Binding-site contacts:
Ligand atom O5 contacts residue ASN15 of chain 1.G at 2.4 Å (h-bond).
Ligand atom C3 contacts residue ASN15 of chain 1.G at 3.7 Å.
Ligand atom O6 contacts residue ASN15 of chain 1.G at 3.5 Å (h-bond).
Ligand atom C4 contacts residue ASN15 of chain 1.G at 4.1 Å.
Ligand atom C2 contacts residue ASN15 of chain 1.G at 2.3 Å.
Ligand atom C6 contacts residue ASN15 of chain 1.G at 4.3 Å.
Ligand atom C7 contacts residue ASN15 of chain 1.G at 4.2 Å.
Ligand atom N2 contacts residue ASN15 of chain 1.G at 2.9 Å (h-bond).
Ligand atom C1 contacts residue ASN15 of chain 1.G at 1.4 Å.
Ligand atom C5 contacts residue ASN15 of chain 1.G at 3.6 Å.

A protein and the small-molecule ligand that binds it are described below.
Small molecule (SMILES): CC(=O)N[C@@H]1[C@@H](O)[C@H](O)[C@@H](CO)O[C@H]1O

Sequence of chain 1.G:
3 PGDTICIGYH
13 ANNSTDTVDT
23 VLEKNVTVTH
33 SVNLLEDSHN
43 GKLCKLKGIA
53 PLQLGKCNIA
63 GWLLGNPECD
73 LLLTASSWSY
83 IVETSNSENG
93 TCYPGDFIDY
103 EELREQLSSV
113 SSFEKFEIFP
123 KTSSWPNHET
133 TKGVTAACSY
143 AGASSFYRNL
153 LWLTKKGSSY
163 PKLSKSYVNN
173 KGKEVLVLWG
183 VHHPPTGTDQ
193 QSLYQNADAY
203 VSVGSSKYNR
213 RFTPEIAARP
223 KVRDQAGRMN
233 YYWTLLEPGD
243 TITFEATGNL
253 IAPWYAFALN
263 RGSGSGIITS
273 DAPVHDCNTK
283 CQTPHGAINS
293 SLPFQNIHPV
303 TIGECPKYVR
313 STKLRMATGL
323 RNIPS